A small-molecule ligand and the protein it binds are described below.
Small molecule (SMILES): CC(=O)N[C@@H]1[C@@H](O)[C@H](O)[C@@H](CO)O[C@H]1O

Binding-site contacts:
Ligand atom C4 contacts residue ASN350 of chain 1.A at 4.2 Å.
Ligand atom O7 contacts residue ASN368 of chain 1.A at 4.2 Å.
Ligand atom C3 contacts residue ASN350 of chain 1.A at 3.8 Å.
Ligand atom N2 contacts residue ASN350 of chain 1.A at 2.9 Å (h-bond).
Ligand atom N2 contacts residue ASN368 of chain 1.A at 4.1 Å.
Ligand atom O3 contacts residue GLY336 of chain 1.A at 4.3 Å.
Ligand atom O6 contacts residue NAG1 of chain 1.K at 4.1 Å.
Ligand atom C2 contacts residue ASN368 of chain 1.A at 4.4 Å.
Ligand atom C5 contacts residue NAG1 of chain 1.K at 4.5 Å.
Ligand atom C5 contacts residue ASN368 of chain 1.A at 4.5 Å.
Ligand atom O5 contacts residue ASN350 of chain 1.A at 2.4 Å (h-bond).
Ligand atom C8 contacts residue PHE348 of chain 1.A at 3.3 Å (hydrophobic).
Ligand atom O3 contacts residue ARG337 of chain 1.A at 4.2 Å.
Ligand atom O7 contacts residue PHE348 of chain 1.A at 3.5 Å.
Ligand atom C1 contacts residue ASN350 of chain 1.A at 1.4 Å.
Ligand atom C1 contacts residue ASN368 of chain 1.A at 3.7 Å.
Ligand atom O5 contacts residue ASN368 of chain 1.A at 4.4 Å.
Ligand atom C8 contacts residue ARG337 of chain 1.A at 3.4 Å.
Ligand atom C5 contacts residue ASN350 of chain 1.A at 3.7 Å.
Ligand atom C7 contacts residue PHE348 of chain 1.A at 3.3 Å (hydrophobic).
Ligand atom N2 contacts residue PHE348 of chain 1.A at 3.5 Å (h-bond).
Ligand atom O4 contacts residue NAG1 of chain 1.K at 4.0 Å.
Ligand atom C8 contacts residue GLY336 of chain 1.A at 4.3 Å.
Ligand atom C7 contacts residue ASN350 of chain 1.A at 4.2 Å.
Ligand atom C2 contacts residue ASN350 of chain 1.A at 2.5 Å.
Ligand atom C8 contacts residue LYS347 of chain 1.A at 4.3 Å.

Sequence of chain 1.A:
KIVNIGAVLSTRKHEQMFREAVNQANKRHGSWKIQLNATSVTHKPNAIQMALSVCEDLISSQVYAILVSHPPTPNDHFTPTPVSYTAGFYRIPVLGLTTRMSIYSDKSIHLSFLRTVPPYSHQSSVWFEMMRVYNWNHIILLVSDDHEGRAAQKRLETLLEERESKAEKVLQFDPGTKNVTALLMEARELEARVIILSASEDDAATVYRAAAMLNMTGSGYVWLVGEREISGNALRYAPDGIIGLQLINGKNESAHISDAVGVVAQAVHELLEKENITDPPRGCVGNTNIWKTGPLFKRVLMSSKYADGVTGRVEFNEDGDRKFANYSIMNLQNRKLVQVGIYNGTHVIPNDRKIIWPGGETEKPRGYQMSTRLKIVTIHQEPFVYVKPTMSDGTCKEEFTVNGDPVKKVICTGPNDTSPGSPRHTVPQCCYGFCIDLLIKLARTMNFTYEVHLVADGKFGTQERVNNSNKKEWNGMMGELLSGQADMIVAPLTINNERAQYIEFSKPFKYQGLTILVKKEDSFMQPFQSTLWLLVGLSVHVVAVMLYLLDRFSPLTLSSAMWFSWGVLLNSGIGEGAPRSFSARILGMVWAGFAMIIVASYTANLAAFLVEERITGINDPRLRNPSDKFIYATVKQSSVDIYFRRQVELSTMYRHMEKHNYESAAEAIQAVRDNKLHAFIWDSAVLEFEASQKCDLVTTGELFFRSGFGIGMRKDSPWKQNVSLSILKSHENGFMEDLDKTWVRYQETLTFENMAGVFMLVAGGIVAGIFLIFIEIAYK